Sequence of chain 1.H:
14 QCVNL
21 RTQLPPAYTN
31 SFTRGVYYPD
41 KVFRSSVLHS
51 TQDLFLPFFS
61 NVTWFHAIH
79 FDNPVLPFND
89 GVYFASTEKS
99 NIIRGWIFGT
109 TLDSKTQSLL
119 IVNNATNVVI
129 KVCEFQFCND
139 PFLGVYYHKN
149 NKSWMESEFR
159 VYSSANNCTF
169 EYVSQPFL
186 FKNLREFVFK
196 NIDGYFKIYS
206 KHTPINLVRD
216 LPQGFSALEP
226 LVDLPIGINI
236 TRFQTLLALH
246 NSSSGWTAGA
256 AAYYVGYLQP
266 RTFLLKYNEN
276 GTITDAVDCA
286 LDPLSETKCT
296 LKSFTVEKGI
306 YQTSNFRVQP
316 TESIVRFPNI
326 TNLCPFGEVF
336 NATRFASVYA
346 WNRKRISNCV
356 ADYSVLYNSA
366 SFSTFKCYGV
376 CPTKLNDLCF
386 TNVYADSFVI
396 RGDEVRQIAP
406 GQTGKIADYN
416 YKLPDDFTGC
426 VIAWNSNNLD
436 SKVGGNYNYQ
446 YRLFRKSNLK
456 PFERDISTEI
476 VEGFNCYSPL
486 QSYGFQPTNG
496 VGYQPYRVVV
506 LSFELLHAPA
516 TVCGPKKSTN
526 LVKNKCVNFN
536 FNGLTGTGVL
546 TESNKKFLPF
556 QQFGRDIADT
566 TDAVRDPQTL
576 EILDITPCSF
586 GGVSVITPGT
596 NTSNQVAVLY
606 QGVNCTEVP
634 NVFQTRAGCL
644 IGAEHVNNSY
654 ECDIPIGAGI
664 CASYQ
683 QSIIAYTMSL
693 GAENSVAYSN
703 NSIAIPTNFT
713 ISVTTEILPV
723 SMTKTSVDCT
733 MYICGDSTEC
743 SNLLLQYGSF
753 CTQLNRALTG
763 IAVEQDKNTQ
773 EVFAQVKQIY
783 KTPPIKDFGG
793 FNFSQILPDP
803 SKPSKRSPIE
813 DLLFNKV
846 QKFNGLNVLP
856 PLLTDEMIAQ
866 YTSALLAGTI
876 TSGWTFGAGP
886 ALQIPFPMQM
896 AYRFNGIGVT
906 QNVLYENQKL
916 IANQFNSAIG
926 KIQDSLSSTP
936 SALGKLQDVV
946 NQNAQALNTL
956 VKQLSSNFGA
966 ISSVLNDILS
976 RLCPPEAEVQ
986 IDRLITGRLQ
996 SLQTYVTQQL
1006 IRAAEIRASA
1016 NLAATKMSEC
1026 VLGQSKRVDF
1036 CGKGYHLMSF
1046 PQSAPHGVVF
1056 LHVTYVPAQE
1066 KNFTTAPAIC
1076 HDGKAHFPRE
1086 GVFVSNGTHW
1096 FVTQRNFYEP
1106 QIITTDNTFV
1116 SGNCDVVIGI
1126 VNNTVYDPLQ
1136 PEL

Binding-site contacts:
Ligand atom C5 contacts residue ASN165 of chain 1.H at 3.7 Å.
Ligand atom C7 contacts residue ASN165 of chain 1.H at 3.5 Å.
Ligand atom N2 contacts residue ASN165 of chain 1.H at 2.9 Å (h-bond).
Ligand atom C2 contacts residue ASN165 of chain 1.H at 2.5 Å.
Ligand atom C3 contacts residue ASN165 of chain 1.H at 3.8 Å.
Ligand atom C4 contacts residue ASN165 of chain 1.H at 4.3 Å.
Ligand atom O5 contacts residue ASN165 of chain 1.H at 2.4 Å (h-bond).
Ligand atom C1 contacts residue ASN165 of chain 1.H at 1.5 Å.
Ligand atom O7 contacts residue ASN165 of chain 1.H at 3.7 Å.

The small molecule below binds the protein below.
Small molecule (SMILES): CC(=O)N[C@@H]1[C@@H](O)[C@H](O)[C@@H](CO)O[C@H]1O